This protein binds this small molecule.
Small molecule (SMILES): Nc1nc2c(ncn2[C@@H]2O[C@H](COP(=O)([O-])OP(=O)([O-])OP(=O)([O-])OC[C@H]3O[C@@H](n4c[n+](Cc5ccccc5)c5c(=O)nc(N)[nH]c54)[C@H](O)[C@@H]3O)[C@@H](O)[C@H]2O)c(=O)[nH]1

Sequence of chain 1.A:
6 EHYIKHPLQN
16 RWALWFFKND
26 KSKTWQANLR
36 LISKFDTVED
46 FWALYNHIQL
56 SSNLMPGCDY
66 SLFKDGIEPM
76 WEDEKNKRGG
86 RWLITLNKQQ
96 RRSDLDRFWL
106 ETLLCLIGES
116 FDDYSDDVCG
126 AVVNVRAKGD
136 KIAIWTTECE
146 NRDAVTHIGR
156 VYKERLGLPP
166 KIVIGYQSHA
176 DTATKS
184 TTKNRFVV

Binding-site contacts:
Ligand atom C22 contacts residue TRP30 of chain 1.A at 3.2 Å (hydrophobic).
Ligand atom O14 contacts residue PHE22 of chain 1.A at 3.3 Å.
Ligand atom C8 contacts residue LYS28 of chain 1.A at 3.4 Å.
Ligand atom N7 contacts residue TRP30 of chain 1.A at 3.2 Å.
Ligand atom C27 contacts residue TRP30 of chain 1.A at 3.4 Å (hydrophobic).
Ligand atom C24 contacts residue ARG86 of chain 1.A at 3.7 Å.
Ligand atom C2 contacts residue TRP140 of chain 1.A at 3.4 Å (hydrophobic).
Ligand atom O9 contacts residue TRP30 of chain 1.A at 3.3 Å.
Ligand atom C3 contacts residue TRP76 of chain 1.A at 3.5 Å (hydrophobic).
Ligand atom O1 contacts residue ARG131 of chain 1.A at 2.9 Å (salt-bridge).
Ligand atom C16 contacts residue TRP30 of chain 1.A at 3.4 Å (hydrophobic).
Ligand atom C3 contacts residue TRP140 of chain 1.A at 3.5 Å (hydrophobic).
Ligand atom O13 contacts residue TRP76 of chain 1.A at 3.0 Å (h-bond).
Ligand atom N10 contacts residue LYS26 of chain 1.A at 3.6 Å.
Ligand atom N4 contacts residue LYS26 of chain 1.A at 3.3 Å (salt-bridge).
Ligand atom O14 contacts residue TRP30 of chain 1.A at 3.5 Å.
Ligand atom C25 contacts residue ARG86 of chain 1.A at 3.7 Å.
Ligand atom C12 contacts residue TRP30 of chain 1.A at 3.5 Å (hydrophobic).
Ligand atom O14 contacts residue ASN33 of chain 1.A at 2.8 Å (h-bond).
Ligand atom N1 contacts residue GLU77 of chain 1.A at 2.8 Å (salt-bridge).
Ligand atom O13 contacts residue TRP30 of chain 1.A at 3.5 Å.
Ligand atom C7 contacts residue TRP76 of chain 1.A at 3.7 Å (hydrophobic).
Ligand atom C14 contacts residue LYS26 of chain 1.A at 3.6 Å.
Ligand atom N5 contacts residue TRP76 of chain 1.A at 3.5 Å.
Ligand atom C21 contacts residue ASN33 of chain 1.A at 3.6 Å.
Ligand atom N2 contacts residue LYS28 of chain 1.A at 2.9 Å (salt-bridge).
Ligand atom O2 contacts residue ARG131 of chain 1.A at 3.2 Å (salt-bridge).
Ligand atom C6 contacts residue GLU77 of chain 1.A at 3.4 Å.
Ligand atom N3 contacts residue TRP76 of chain 1.A at 3.5 Å (h-bond).
Ligand atom N1 contacts residue TRP76 of chain 1.A at 3.4 Å.
Ligand atom N9 contacts residue TRP30 of chain 1.A at 3.5 Å (h-bond).
Ligand atom C6 contacts residue TRP76 of chain 1.A at 3.5 Å (hydrophobic).
Ligand atom O10 contacts residue LYS26 of chain 1.A at 3.3 Å.
Ligand atom C2 contacts residue TRP76 of chain 1.A at 3.5 Å (hydrophobic).
Ligand atom N4 contacts residue LYS28 of chain 1.A at 3.1 Å (salt-bridge).
Ligand atom N3 contacts residue GLU77 of chain 1.A at 2.6 Å (salt-bridge).
Ligand atom C20 contacts residue TRP30 of chain 1.A at 3.5 Å (hydrophobic).
Ligand atom O13 contacts residue MET75 of chain 1.A at 3.3 Å.
Ligand atom C4 contacts residue TRP30 of chain 1.A at 3.5 Å (hydrophobic).
Ligand atom C20 contacts residue TRP76 of chain 1.A at 3.5 Å (hydrophobic).